Binding-site contacts:
Ligand atom C1 contacts residue ASN266 of chain 1.A at 1.4 Å.
Ligand atom N2 contacts residue ASN266 of chain 1.A at 2.8 Å (h-bond).
Ligand atom C8 contacts residue THR306 of chain 1.A at 3.4 Å.
Ligand atom C8 contacts residue SER265 of chain 1.A at 3.7 Å.
Ligand atom C7 contacts residue ASN266 of chain 1.A at 3.5 Å.
Ligand atom C8 contacts residue ASN304 of chain 1.A at 3.4 Å.
Ligand atom C1 contacts residue PHE301 of chain 1.A at 4.2 Å (hydrophobic).
Ligand atom C6 contacts residue ASN266 of chain 1.A at 4.3 Å.
Ligand atom C6 contacts residue GLN349 of chain 1.A at 2.9 Å.
Ligand atom O6 contacts residue GLN349 of chain 1.A at 3.1 Å (h-bond).
Ligand atom C5 contacts residue GLN349 of chain 1.A at 3.8 Å.
Ligand atom C1 contacts residue GLN349 of chain 1.A at 4.2 Å.
Ligand atom O7 contacts residue THR351 of chain 1.A at 3.8 Å.
Ligand atom C6 contacts residue ASN304 of chain 1.A at 4.0 Å.
Ligand atom C7 contacts residue ARG305 of chain 1.A at 4.5 Å.
Ligand atom C4 contacts residue ASN266 of chain 1.A at 4.2 Å.
Ligand atom O6 contacts residue PHE301 of chain 1.A at 4.4 Å.
Ligand atom C2 contacts residue ASN266 of chain 1.A at 2.4 Å.
Ligand atom C5 contacts residue PHE301 of chain 1.A at 4.0 Å (hydrophobic).
Ligand atom O5 contacts residue ASN266 of chain 1.A at 2.2 Å (h-bond).
Ligand atom N2 contacts residue ASN304 of chain 1.A at 3.5 Å (h-bond).
Ligand atom C8 contacts residue THR351 of chain 1.A at 4.5 Å.
Ligand atom C3 contacts residue ASN266 of chain 1.A at 3.7 Å.
Ligand atom O6 contacts residue ASN304 of chain 1.A at 3.0 Å.
Ligand atom C8 contacts residue MET263 of chain 1.A at 3.7 Å (hydrophobic).
Ligand atom C7 contacts residue PHE301 of chain 1.A at 4.4 Å (hydrophobic).
Ligand atom O7 contacts residue ASN266 of chain 1.A at 3.8 Å.
Ligand atom C5 contacts residue ASN266 of chain 1.A at 3.6 Å.
Ligand atom C7 contacts residue ASN304 of chain 1.A at 4.0 Å.
Ligand atom O5 contacts residue PHE301 of chain 1.A at 3.8 Å.
Ligand atom C8 contacts residue ARG305 of chain 1.A at 3.4 Å.
Ligand atom C8 contacts residue LYS264 of chain 1.A at 4.0 Å.
Ligand atom C8 contacts residue PHE301 of chain 1.A at 4.0 Å (hydrophobic).
Ligand atom O5 contacts residue GLN349 of chain 1.A at 3.4 Å (h-bond).

Sequence of chain 1.A:
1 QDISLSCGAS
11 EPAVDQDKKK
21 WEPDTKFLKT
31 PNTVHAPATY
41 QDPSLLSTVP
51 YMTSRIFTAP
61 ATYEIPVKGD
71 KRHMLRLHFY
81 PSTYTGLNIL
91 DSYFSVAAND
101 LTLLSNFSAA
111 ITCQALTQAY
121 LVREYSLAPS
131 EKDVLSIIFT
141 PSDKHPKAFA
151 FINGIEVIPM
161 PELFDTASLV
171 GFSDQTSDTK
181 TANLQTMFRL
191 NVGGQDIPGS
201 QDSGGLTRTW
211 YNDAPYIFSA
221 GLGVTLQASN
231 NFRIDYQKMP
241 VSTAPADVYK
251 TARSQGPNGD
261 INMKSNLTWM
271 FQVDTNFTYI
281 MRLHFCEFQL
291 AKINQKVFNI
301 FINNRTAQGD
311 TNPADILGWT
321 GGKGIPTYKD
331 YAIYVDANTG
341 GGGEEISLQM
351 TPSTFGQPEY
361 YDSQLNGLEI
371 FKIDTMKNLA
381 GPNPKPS

The protein below binds the small molecule below.
Small molecule (SMILES): CC(=O)N[C@H]1[C@H](O[C@H]2[C@H](O)[C@@H](NC(C)=O)CO[C@@H]2CO)O[C@H](CO)[C@@H](O)[C@@H]1O